Binding-site contacts:
Ligand atom C4 contacts residue TYR145 of chain 1.A at 3.7 Å (hydrophobic).
Ligand atom C12 contacts residue TYR187 of chain 1.A at 4.1 Å (hydrophobic).
Ligand atom C2 contacts residue TYR187 of chain 1.A at 4.3 Å (hydrophobic).
Ligand atom C1 contacts residue PHE186 of chain 1.A at 4.4 Å (hydrophobic).
Ligand atom C2 contacts residue LEU142 of chain 1.A at 4.2 Å (hydrophobic).
Ligand atom C1 contacts residue TRP139 of chain 1.A at 4.5 Å (hydrophobic).
Ligand atom C1 contacts residue TRP249 of chain 2.A at 3.9 Å (hydrophobic).
Ligand atom C12 contacts residue ASN176 of chain 1.A at 3.9 Å.
Ligand atom C13 contacts residue SER132 of chain 1.A at 3.7 Å.
Ligand atom C6 contacts residue TYR145 of chain 1.A at 3.6 Å (hydrophobic).
Ligand atom O14 contacts residue THR134 of chain 1.A at 3.9 Å.
Ligand atom C6 contacts residue PHE186 of chain 1.A at 3.4 Å (hydrophobic).
Ligand atom C13 contacts residue PRO175 of chain 1.A at 3.8 Å (hydrophobic).
Ligand atom C4 contacts residue TYR187 of chain 1.A at 4.3 Å (hydrophobic).
Ligand atom C6 contacts residue PRO84 of chain 1.A at 4.3 Å (hydrophobic).
Ligand atom O14 contacts residue TYR145 of chain 1.A at 2.9 Å (h-bond).
Ligand atom C13 contacts residue TYR145 of chain 1.A at 3.1 Å (hydrophobic).
Ligand atom C5 contacts residue TYR145 of chain 1.A at 3.0 Å (hydrophobic).
Ligand atom C3 contacts residue TRP139 of chain 1.A at 3.4 Å (hydrophobic).
Ligand atom O14 contacts residue PRO175 of chain 1.A at 3.9 Å.
Ligand atom C12 contacts residue TYR145 of chain 1.A at 3.7 Å (hydrophobic).
Ligand atom C12 contacts residue SER132 of chain 1.A at 4.1 Å.
Ligand atom C2 contacts residue TRP249 of chain 2.A at 3.4 Å (hydrophobic).
Ligand atom C13 contacts residue PHE12 of chain 1.A at 3.9 Å (hydrophobic).
Ligand atom C13 contacts residue PHE186 of chain 1.A at 3.7 Å (hydrophobic).
Ligand atom C4 contacts residue PHE186 of chain 1.A at 4.0 Å (hydrophobic).
Ligand atom C3 contacts residue TYR187 of chain 1.A at 3.7 Å (hydrophobic).
Ligand atom C12 contacts residue PHE186 of chain 1.A at 4.2 Å (hydrophobic).
Ligand atom C2 contacts residue TRP139 of chain 1.A at 3.3 Å (hydrophobic).
Ligand atom C3 contacts residue THR134 of chain 1.A at 4.4 Å.
Ligand atom O14 contacts residue SER132 of chain 1.A at 2.7 Å (h-bond).
Ligand atom C5 contacts residue PHE186 of chain 1.A at 3.3 Å (hydrophobic).
Ligand atom C3 contacts residue ASN176 of chain 1.A at 4.3 Å.
Ligand atom C1 contacts residue LEU142 of chain 1.A at 4.0 Å (hydrophobic).
Ligand atom C3 contacts residue TRP249 of chain 2.A at 3.8 Å (hydrophobic).
Ligand atom C12 contacts residue PRO175 of chain 1.A at 4.2 Å (hydrophobic).

Sequence of chain 2.A:
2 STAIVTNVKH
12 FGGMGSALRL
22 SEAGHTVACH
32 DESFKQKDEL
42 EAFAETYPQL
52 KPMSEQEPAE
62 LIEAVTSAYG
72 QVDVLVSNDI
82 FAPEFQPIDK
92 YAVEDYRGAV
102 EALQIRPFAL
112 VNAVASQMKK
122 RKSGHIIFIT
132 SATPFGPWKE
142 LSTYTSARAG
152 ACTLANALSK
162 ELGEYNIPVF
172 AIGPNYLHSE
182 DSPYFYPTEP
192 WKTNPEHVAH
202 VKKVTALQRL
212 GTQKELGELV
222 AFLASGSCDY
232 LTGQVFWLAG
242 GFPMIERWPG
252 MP

The protein below binds the small molecule below.
Small molecule (SMILES): c1ccc([C@@H]2CO2)cc1

Sequence of chain 1.A:
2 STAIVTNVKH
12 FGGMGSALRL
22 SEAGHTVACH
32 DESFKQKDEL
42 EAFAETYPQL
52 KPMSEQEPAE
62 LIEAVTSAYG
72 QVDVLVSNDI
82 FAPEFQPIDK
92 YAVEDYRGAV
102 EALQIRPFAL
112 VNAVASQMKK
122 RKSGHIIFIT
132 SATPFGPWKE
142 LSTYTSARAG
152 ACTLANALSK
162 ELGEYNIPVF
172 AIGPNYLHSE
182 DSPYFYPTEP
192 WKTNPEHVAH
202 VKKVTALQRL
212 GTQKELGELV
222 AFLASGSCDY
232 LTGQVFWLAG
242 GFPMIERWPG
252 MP